Sequence of chain 1.A:
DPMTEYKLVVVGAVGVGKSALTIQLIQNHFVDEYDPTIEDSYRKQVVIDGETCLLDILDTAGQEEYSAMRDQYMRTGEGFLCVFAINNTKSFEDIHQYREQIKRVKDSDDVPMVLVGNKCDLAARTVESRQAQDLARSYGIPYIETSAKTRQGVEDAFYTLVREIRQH

This protein binds this small molecule.
Small molecule (SMILES): Nc1nc2c(ncn2[C@@H]2O[C@H](CO[P](=O)(O)O[P](=O)(O)NP(=O)(O)O)[C@@H](O)[C@H]2O)c(=O)[nH]1

Binding-site contacts:
Ligand atom O1G contacts residue PRO39 of chain 1.A at 3.2 Å.
Ligand atom N1 contacts residue ASP124 of chain 1.A at 2.9 Å (salt-bridge).
Ligand atom PB contacts residue VAL17 of chain 1.A at 3.2 Å.
Ligand atom PG contacts residue VAL17 of chain 1.A at 3.2 Å.
Ligand atom N2 contacts residue LEU125 of chain 1.A at 3.4 Å.
Ligand atom O6 contacts residue LYS122 of chain 1.A at 3.5 Å.
Ligand atom O2B contacts residue MG1 of chain 1.E at 2.5 Å.
Ligand atom O2G contacts residue MG1 of chain 1.E at 3.2 Å.
Ligand atom O1G contacts residue THR40 of chain 1.A at 2.5 Å (h-bond).
Ligand atom O2A contacts residue ALA23 of chain 1.A at 2.8 Å (h-bond).
Ligand atom O2' contacts residue ASP35 of chain 1.A at 2.8 Å (salt-bridge).
Ligand atom N7 contacts residue ALA23 of chain 1.A at 3.5 Å.
Ligand atom O6 contacts residue ALA151 of chain 1.A at 2.8 Å (h-bond).
Ligand atom O1A contacts residue MG1 of chain 1.E at 3.0 Å.
Ligand atom PB contacts residue LYS21 of chain 1.A at 3.4 Å.
Ligand atom C2 contacts residue ASP124 of chain 1.A at 3.4 Å.
Ligand atom O2' contacts residue PHE33 of chain 1.A at 3.5 Å.
Ligand atom O2A contacts residue GLY20 of chain 1.A at 3.4 Å.
Ligand atom O1B contacts residue VAL17 of chain 1.A at 3.0 Å (h-bond).
Ligand atom O2G contacts residue LYS21 of chain 1.A at 2.5 Å (salt-bridge).
Ligand atom O1A contacts residue TYR37 of chain 1.A at 3.4 Å.
Ligand atom O2B contacts residue SER22 of chain 1.A at 2.7 Å (h-bond).
Ligand atom O3G contacts residue VAL17 of chain 1.A at 3.0 Å (h-bond).
Ligand atom O3A contacts residue GLY20 of chain 1.A at 3.0 Å (h-bond).
Ligand atom N3B contacts residue VAL17 of chain 1.A at 2.4 Å (h-bond).
Ligand atom O1G contacts residue MG1 of chain 1.E at 1.9 Å.
Ligand atom O1B contacts residue GLY20 of chain 1.A at 3.1 Å (h-bond).
Ligand atom O3' contacts residue TYR37 of chain 1.A at 3.2 Å.
Ligand atom C8 contacts residue ALA23 of chain 1.A at 3.5 Å (hydrophobic).
Ligand atom O2B contacts residue LYS21 of chain 1.A at 3.0 Å (salt-bridge).
Ligand atom N3B contacts residue MG1 of chain 1.E at 3.0 Å.
Ligand atom O4' contacts residue LYS122 of chain 1.A at 3.4 Å.
Ligand atom O5' contacts residue TYR37 of chain 1.A at 3.3 Å.
Ligand atom O2' contacts residue GLU36 of chain 1.A at 3.4 Å (salt-bridge).
Ligand atom O1B contacts residue VAL19 of chain 1.A at 3.2 Å.
Ligand atom PB contacts residue MG1 of chain 1.E at 3.3 Å.
Ligand atom PG contacts residue MG1 of chain 1.E at 2.8 Å.
Ligand atom O1B contacts residue LYS21 of chain 1.A at 3.1 Å (salt-bridge).
Ligand atom N2 contacts residue ASP124 of chain 1.A at 2.8 Å (salt-bridge).
Ligand atom O2' contacts residue VAL34 of chain 1.A at 3.2 Å (h-bond).